This protein binds this small molecule.
Small molecule (SMILES): O=S(=O)(O)C[C@H](O)CN1CCN(CCO)CC1

Binding-site contacts:
Ligand atom O5 contacts residue LEU19 of chain 1.A at 2.8 Å (h-bond).
Ligand atom C3 contacts residue TYR165 of chain 1.A at 4.3 Å (hydrophobic).
Ligand atom S1 contacts residue TRP138 of chain 1.A at 3.9 Å.
Ligand atom C9 contacts residue ADP1 of chain 1.C at 3.8 Å.
Ligand atom O5 contacts residue GLY18 of chain 1.A at 2.9 Å (h-bond).
Ligand atom O1 contacts residue TYR165 of chain 1.A at 3.7 Å.
Ligand atom C5 contacts residue TYR95 of chain 1.A at 4.0 Å (hydrophobic).
Ligand atom O4 contacts residue HIS139 of chain 1.A at 3.4 Å.
Ligand atom C9 contacts residue GLC1 of chain 1.B at 3.2 Å.
Ligand atom C2 contacts residue HIS139 of chain 1.A at 3.3 Å.
Ligand atom C2 contacts residue TRP138 of chain 1.A at 4.0 Å (hydrophobic).
Ligand atom O2 contacts residue TRP138 of chain 1.A at 3.8 Å.
Ligand atom O5 contacts residue GLC1 of chain 1.B at 2.6 Å (h-bond).
Ligand atom C7 contacts residue TYR165 of chain 1.A at 3.9 Å (hydrophobic).
Ligand atom C1 contacts residue HIS139 of chain 1.A at 3.3 Å.
Ligand atom O4 contacts residue TYR165 of chain 1.A at 3.4 Å.
Ligand atom C1 contacts residue TYR95 of chain 1.A at 3.6 Å (hydrophobic).
Ligand atom O5 contacts residue ADP1 of chain 1.C at 3.0 Å (h-bond).
Ligand atom O2 contacts residue TYR95 of chain 1.A at 4.0 Å.
Ligand atom C9 contacts residue GLY17 of chain 1.A at 3.8 Å.
Ligand atom C8 contacts residue ASP137 of chain 1.A at 3.9 Å.
Ligand atom O5 contacts residue GLY17 of chain 1.A at 3.2 Å.
Ligand atom C5 contacts residue HIS139 of chain 1.A at 3.9 Å.
Ligand atom C8 contacts residue LEU19 of chain 1.A at 4.0 Å (hydrophobic).
Ligand atom C4 contacts residue THR16 of chain 1.A at 3.5 Å.
Ligand atom C8 contacts residue GLC1 of chain 1.B at 3.1 Å.
Ligand atom C9 contacts residue GLY18 of chain 1.A at 4.0 Å.
Ligand atom O4 contacts residue TRP138 of chain 1.A at 3.1 Å (h-bond).
Ligand atom C3 contacts residue TYR95 of chain 1.A at 4.3 Å (hydrophobic).
Ligand atom O3 contacts residue TYR165 of chain 1.A at 3.6 Å.
Ligand atom C6 contacts residue TYR165 of chain 1.A at 3.8 Å (hydrophobic).
Ligand atom O1 contacts residue TRP138 of chain 1.A at 2.8 Å (h-bond).
Ligand atom N2 contacts residue GLC1 of chain 1.B at 4.3 Å.
Ligand atom S1 contacts residue TYR165 of chain 1.A at 4.2 Å.
Ligand atom C4 contacts residue GLU9 of chain 1.A at 4.1 Å.
Ligand atom N2 contacts residue ASP137 of chain 1.A at 4.0 Å.
Ligand atom C9 contacts residue LEU19 of chain 1.A at 3.9 Å (hydrophobic).
Ligand atom C1 contacts residue TRP138 of chain 1.A at 3.9 Å (hydrophobic).
Ligand atom C4 contacts residue TYR95 of chain 1.A at 3.6 Å (hydrophobic).
Ligand atom C5 contacts residue ASP137 of chain 1.A at 4.3 Å.

Sequence of chain 1.A:
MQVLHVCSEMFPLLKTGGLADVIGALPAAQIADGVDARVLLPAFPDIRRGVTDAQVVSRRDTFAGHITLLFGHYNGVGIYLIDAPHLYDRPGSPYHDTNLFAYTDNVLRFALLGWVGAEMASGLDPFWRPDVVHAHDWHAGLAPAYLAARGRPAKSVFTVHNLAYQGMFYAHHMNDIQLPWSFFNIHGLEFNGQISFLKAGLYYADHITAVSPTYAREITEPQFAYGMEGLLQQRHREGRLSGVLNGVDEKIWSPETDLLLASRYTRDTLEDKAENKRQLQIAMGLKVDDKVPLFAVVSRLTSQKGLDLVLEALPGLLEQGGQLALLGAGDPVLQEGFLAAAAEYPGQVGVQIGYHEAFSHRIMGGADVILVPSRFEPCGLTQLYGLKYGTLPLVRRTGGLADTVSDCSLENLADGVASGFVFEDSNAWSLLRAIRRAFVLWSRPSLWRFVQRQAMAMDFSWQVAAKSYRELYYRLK